This small molecule binds to this protein.
Small molecule (SMILES): Nc1nc2c(ncn2[C@@H]2O[C@H](CO[P](=O)(O)O[P](=O)(O)O[C@H]3O[C@H](CO)[C@@H](O)[C@H](O)[C@@H]3O)[C@@H](O)[C@H]2O)c(=O)[nH]1

Binding-site contacts:
Ligand atom PA contacts residue ARG224 of chain 1.A at 3.6 Å.
Ligand atom O4' contacts residue LEU91 of chain 1.A at 3.4 Å.
Ligand atom O41 contacts residue LYS200 of chain 1.A at 3.0 Å (salt-bridge).
Ligand atom O21 contacts residue ASP111 of chain 1.A at 2.5 Å (salt-bridge).
Ligand atom N2 contacts residue VAL59 of chain 1.A at 3.0 Å (h-bond).
Ligand atom O6A contacts residue ARG139 of chain 1.A at 2.5 Å (salt-bridge).
Ligand atom O2B contacts residue GLN115 of chain 1.A at 2.8 Å (h-bond).
Ligand atom O2A contacts residue ASP113 of chain 1.A at 2.7 Å (salt-bridge).
Ligand atom N2 contacts residue THR31 of chain 1.A at 3.3 Å (h-bond).
Ligand atom O2B contacts residue MN1 of chain 1.C at 2.0 Å.
Ligand atom C4' contacts residue ASP111 of chain 1.A at 3.4 Å.
Ligand atom O2' contacts residue PRO30 of chain 1.A at 3.6 Å (h-bond).
Ligand atom O2A contacts residue MN1 of chain 1.C at 1.9 Å.
Ligand atom C2 contacts residue ASP61 of chain 1.A at 3.0 Å.
Ligand atom O2' contacts residue TYR32 of chain 1.A at 3.0 Å (h-bond).
Ligand atom PA contacts residue MN1 of chain 1.C at 3.2 Å.
Ligand atom O2' contacts residue GLU34 of chain 1.A at 2.5 Å (salt-bridge).
Ligand atom C2' contacts residue GLU34 of chain 1.A at 3.1 Å.
Ligand atom N2 contacts residue ALA94 of chain 1.A at 3.5 Å.
Ligand atom C21 contacts residue ASP111 of chain 1.A at 3.2 Å.
Ligand atom O2' contacts residue THR31 of chain 1.A at 3.4 Å.
Ligand atom O1A contacts residue LYS230 of chain 1.A at 3.3 Å (salt-bridge).
Ligand atom C1' contacts residue PRO30 of chain 1.A at 3.2 Å (hydrophobic).
Ligand atom O3' contacts residue PRO30 of chain 1.A at 3.0 Å (h-bond).
Ligand atom N3 contacts residue THR31 of chain 1.A at 3.1 Å (h-bond).
Ligand atom O3' contacts residue ALA112 of chain 1.A at 3.2 Å (h-bond).
Ligand atom C3' contacts residue GLU34 of chain 1.A at 3.2 Å.
Ligand atom PB contacts residue MN1 of chain 1.C at 3.2 Å.
Ligand atom C61 contacts residue ARG139 of chain 1.A at 3.5 Å.
Ligand atom O21 contacts residue HIS116 of chain 1.A at 3.5 Å.
Ligand atom N2 contacts residue ASP61 of chain 1.A at 2.6 Å (salt-bridge).
Ligand atom N3 contacts residue PRO30 of chain 1.A at 3.5 Å.
Ligand atom O1A contacts residue ARG224 of chain 1.A at 3.3 Å (salt-bridge).
Ligand atom O2A contacts residue ARG224 of chain 1.A at 2.8 Å (salt-bridge).
Ligand atom O3A contacts residue MN1 of chain 1.C at 3.5 Å.
Ligand atom O41 contacts residue VAL178 of chain 1.A at 2.7 Å (h-bond).
Ligand atom N1 contacts residue ASP61 of chain 1.A at 2.6 Å (salt-bridge).
Ligand atom C2 contacts residue THR31 of chain 1.A at 3.3 Å.
Ligand atom C41 contacts residue VAL178 of chain 1.A at 3.4 Å (hydrophobic).
Ligand atom O3' contacts residue GLU34 of chain 1.A at 3.5 Å (salt-bridge).

Sequence of chain 1.A:
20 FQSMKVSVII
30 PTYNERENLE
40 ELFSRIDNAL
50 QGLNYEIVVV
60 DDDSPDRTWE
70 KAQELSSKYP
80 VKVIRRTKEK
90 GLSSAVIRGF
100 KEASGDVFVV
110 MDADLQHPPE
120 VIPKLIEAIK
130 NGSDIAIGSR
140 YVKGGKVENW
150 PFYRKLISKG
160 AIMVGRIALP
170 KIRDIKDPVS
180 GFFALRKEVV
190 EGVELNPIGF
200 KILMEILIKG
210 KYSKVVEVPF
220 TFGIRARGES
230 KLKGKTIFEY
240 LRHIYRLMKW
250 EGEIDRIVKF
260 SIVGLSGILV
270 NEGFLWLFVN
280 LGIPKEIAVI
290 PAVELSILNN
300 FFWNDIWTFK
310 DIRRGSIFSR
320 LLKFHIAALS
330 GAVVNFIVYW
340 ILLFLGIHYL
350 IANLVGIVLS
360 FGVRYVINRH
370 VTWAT